Sequence of chain 1.J:
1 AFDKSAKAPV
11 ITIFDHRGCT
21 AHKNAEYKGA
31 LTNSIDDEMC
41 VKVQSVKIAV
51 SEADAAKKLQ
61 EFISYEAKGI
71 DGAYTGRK

A small-molecule ligand and the protein it binds are described below.
Small molecule (SMILES): C=CC1=C(C)[C@@H](CC2=N/C(=C\c3[nH]c(/C=C4\NC(=O)C(C)=C4CC)c(C)c3CCC(=O)O)C(/C=C/C(=O)O)=C2C)NC1=O

Sequence of chain 1.L:
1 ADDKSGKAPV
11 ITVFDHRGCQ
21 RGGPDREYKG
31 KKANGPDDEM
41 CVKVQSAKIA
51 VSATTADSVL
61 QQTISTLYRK

Sequence of chain 1.K:
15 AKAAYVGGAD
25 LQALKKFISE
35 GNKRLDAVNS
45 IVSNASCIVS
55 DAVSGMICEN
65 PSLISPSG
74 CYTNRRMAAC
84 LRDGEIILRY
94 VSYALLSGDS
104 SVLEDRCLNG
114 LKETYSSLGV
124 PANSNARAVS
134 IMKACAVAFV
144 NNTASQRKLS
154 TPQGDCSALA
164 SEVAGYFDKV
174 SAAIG

Sequence of chain 1.I:
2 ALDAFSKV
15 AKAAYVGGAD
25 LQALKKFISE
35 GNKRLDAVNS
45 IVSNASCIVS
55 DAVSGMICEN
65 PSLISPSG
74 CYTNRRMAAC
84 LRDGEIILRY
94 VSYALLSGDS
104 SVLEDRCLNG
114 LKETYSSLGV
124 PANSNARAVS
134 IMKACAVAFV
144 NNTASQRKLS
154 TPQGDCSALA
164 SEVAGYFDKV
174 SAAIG

Binding-site contacts:
Ligand atom CHA contacts residue CYS19 of chain 1.L at 3.2 Å (hydrophobic).
Ligand atom C4D contacts residue ASP25 of chain 1.L at 3.5 Å.
Ligand atom CBA contacts residue CYS19 of chain 1.L at 3.0 Å (hydrophobic).
Ligand atom O1C contacts residue LYS43 of chain 1.L at 2.6 Å (salt-bridge).
Ligand atom O1C contacts residue TYR19 of chain 1.K at 2.4 Å (h-bond).
Ligand atom ND contacts residue GLU27 of chain 1.L at 2.9 Å (salt-bridge).
Ligand atom O1B contacts residue ARG21 of chain 1.L at 3.1 Å (salt-bridge).
Ligand atom O2B contacts residue ARG21 of chain 1.L at 3.0 Å (salt-bridge).
Ligand atom C4D contacts residue GLU27 of chain 1.L at 3.5 Å.
Ligand atom C4C contacts residue PHE14 of chain 1.L at 3.6 Å (hydrophobic).
Ligand atom CBB contacts residue ILE68 of chain 1.I at 3.6 Å (hydrophobic).
Ligand atom C1D contacts residue ASP25 of chain 1.L at 3.4 Å.
Ligand atom CMC contacts residue TYR19 of chain 1.K at 3.6 Å (hydrophobic).
Ligand atom CBD contacts residue MET40 of chain 1.L at 3.2 Å (hydrophobic).
Ligand atom CAA contacts residue CYS19 of chain 1.L at 1.9 Å (hydrophobic).
Ligand atom CHB contacts residue ARG21 of chain 1.L at 3.2 Å.
Ligand atom CMB contacts residue TYR65 of chain 1.J at 3.2 Å (hydrophobic).
Ligand atom OA contacts residue SER69 of chain 1.I at 3.3 Å.
Ligand atom OD contacts residue GLU27 of chain 1.L at 3.2 Å (salt-bridge).
Ligand atom CBD contacts residue ASP38 of chain 1.L at 3.2 Å.
Ligand atom CAB contacts residue ILE63 of chain 1.J at 3.5 Å (hydrophobic).
Ligand atom C3A contacts residue CYS19 of chain 1.L at 2.6 Å (hydrophobic).
Ligand atom OD contacts residue TYR28 of chain 1.L at 2.7 Å (h-bond).
Ligand atom CMD contacts residue MET40 of chain 1.L at 3.5 Å (hydrophobic).
Ligand atom C4A contacts residue CYS19 of chain 1.L at 3.2 Å (hydrophobic).
Ligand atom CMA contacts residue GLN20 of chain 1.L at 3.4 Å.
Ligand atom C4B contacts residue ARG21 of chain 1.L at 3.6 Å.
Ligand atom CBA contacts residue LYS78 of chain 1.J at 3.5 Å.
Ligand atom C2C contacts residue PHE14 of chain 1.L at 3.6 Å (hydrophobic).
Ligand atom CMB contacts residue ILE68 of chain 1.I at 3.4 Å (hydrophobic).
Ligand atom CMD contacts residue GLU39 of chain 1.L at 3.2 Å.
Ligand atom CGC contacts residue TYR19 of chain 1.K at 3.4 Å (hydrophobic).
Ligand atom CAA contacts residue LYS78 of chain 1.J at 3.4 Å.
Ligand atom OA contacts residue SER66 of chain 1.I at 3.4 Å.
Ligand atom CGC contacts residue LYS43 of chain 1.L at 3.4 Å.
Ligand atom CBA contacts residue TYR65 of chain 1.J at 3.3 Å (hydrophobic).
Ligand atom C2A contacts residue GLN20 of chain 1.L at 3.5 Å.
Ligand atom NC contacts residue ARG21 of chain 1.L at 3.5 Å (salt-bridge).
Ligand atom ND contacts residue ARG21 of chain 1.L at 3.5 Å (salt-bridge).
Ligand atom C1C contacts residue ARG21 of chain 1.L at 3.5 Å.